Sequence of chain 21.E:
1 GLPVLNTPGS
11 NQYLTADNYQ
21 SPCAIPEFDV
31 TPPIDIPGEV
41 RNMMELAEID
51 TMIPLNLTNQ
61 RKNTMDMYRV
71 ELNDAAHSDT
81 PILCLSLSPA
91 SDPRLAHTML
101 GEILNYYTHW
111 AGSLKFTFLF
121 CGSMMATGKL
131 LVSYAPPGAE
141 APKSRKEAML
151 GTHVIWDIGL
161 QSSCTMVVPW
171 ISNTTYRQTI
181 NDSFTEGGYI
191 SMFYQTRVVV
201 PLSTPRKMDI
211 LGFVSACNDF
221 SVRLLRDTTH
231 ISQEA

Sequence of chain 22.B:
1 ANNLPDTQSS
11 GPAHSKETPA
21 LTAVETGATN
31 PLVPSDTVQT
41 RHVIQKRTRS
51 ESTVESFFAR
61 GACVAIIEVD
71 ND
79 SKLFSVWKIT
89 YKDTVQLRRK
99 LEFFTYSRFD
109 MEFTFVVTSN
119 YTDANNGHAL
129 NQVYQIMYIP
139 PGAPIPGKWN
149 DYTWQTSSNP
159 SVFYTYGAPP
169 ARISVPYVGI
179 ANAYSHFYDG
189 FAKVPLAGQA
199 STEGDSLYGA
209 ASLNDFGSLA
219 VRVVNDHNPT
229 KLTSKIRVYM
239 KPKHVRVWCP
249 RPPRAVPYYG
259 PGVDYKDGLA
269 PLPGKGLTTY

This small molecule binds to this protein.
Small molecule (SMILES): COc1ccc(OCc2ccc(COc3c(Cl)cccc3Cl)cc2)c(Cl)c1

Binding-site contacts:
Ligand atom C17 contacts residue TYR136 of chain 22.B at 3.7 Å (hydrophobic).
Ligand atom C17 contacts residue ALA24 of chain 21.E at 3.7 Å (hydrophobic).
Ligand atom C12 contacts residue ILE87 of chain 22.B at 3.8 Å (hydrophobic).
Ligand atom C10 contacts residue TYR136 of chain 22.B at 3.5 Å (hydrophobic).
Ligand atom C12 contacts residue PHE111 of chain 22.B at 3.8 Å (hydrophobic).
Ligand atom C16 contacts residue TYR136 of chain 22.B at 3.8 Å (hydrophobic).
Ligand atom C8 contacts residue MET109 of chain 22.B at 3.4 Å (hydrophobic).
Ligand atom C13 contacts residue ILE87 of chain 22.B at 3.7 Å (hydrophobic).
Ligand atom CL3 contacts residue LEU217 of chain 22.B at 3.8 Å.
Ligand atom CL3 contacts residue PHE111 of chain 22.B at 3.8 Å.
Ligand atom C19 contacts residue LEU217 of chain 22.B at 3.8 Å (hydrophobic).
Ligand atom O3 contacts residue TYR89 of chain 22.B at 3.6 Å.
Ligand atom C7 contacts residue MET109 of chain 22.B at 3.3 Å (hydrophobic).
Ligand atom C21 contacts residue SER105 of chain 22.B at 3.8 Å.
Ligand atom O3 contacts residue PHE107 of chain 22.B at 3.6 Å.
Ligand atom CL2 contacts residue ILE25 of chain 21.E at 3.4 Å.
Ligand atom C20 contacts residue LEU217 of chain 22.B at 3.8 Å (hydrophobic).
Ligand atom CL2 contacts residue ALA24 of chain 21.E at 3.5 Å.
Ligand atom CL2 contacts residue TYR136 of chain 22.B at 3.6 Å.
Ligand atom O1 contacts residue PHE214 of chain 22.B at 3.8 Å.
Ligand atom C16 contacts residue ALA24 of chain 21.E at 3.8 Å (hydrophobic).
Ligand atom C1 contacts residue TYR182 of chain 22.B at 3.8 Å (hydrophobic).
Ligand atom C3 contacts residue MET109 of chain 22.B at 3.7 Å (hydrophobic).
Ligand atom C21 contacts residue HIS184 of chain 22.B at 3.6 Å.
Ligand atom C11 contacts residue ILE87 of chain 22.B at 3.8 Å (hydrophobic).
Ligand atom C21 contacts residue TYR182 of chain 22.B at 3.8 Å (hydrophobic).
Ligand atom C9 contacts residue PHE214 of chain 22.B at 3.7 Å (hydrophobic).
Ligand atom C14 contacts residue TYR136 of chain 22.B at 3.5 Å (hydrophobic).
Ligand atom O2 contacts residue VAL173 of chain 22.B at 3.4 Å.
Ligand atom C13 contacts residue MET109 of chain 22.B at 3.4 Å (hydrophobic).
Ligand atom C9 contacts residue VAL176 of chain 22.B at 3.6 Å (hydrophobic).
Ligand atom C5 contacts residue TYR89 of chain 22.B at 3.5 Å (hydrophobic).
Ligand atom C2 contacts residue PHE214 of chain 22.B at 3.6 Å (hydrophobic).
Ligand atom C13 contacts residue PHE111 of chain 22.B at 3.7 Å (hydrophobic).
Ligand atom C4 contacts residue MET109 of chain 22.B at 3.8 Å (hydrophobic).
Ligand atom C20 contacts residue ILE171 of chain 22.B at 3.8 Å (hydrophobic).
Ligand atom C7 contacts residue PHE214 of chain 22.B at 3.5 Å (hydrophobic).
Ligand atom C6 contacts residue TYR89 of chain 22.B at 3.7 Å (hydrophobic).
Ligand atom O1 contacts residue MET109 of chain 22.B at 3.7 Å.
Ligand atom O1 contacts residue ILE87 of chain 22.B at 3.7 Å.